Binding-site contacts:
Ligand atom C4 contacts residue ASN16 of chain 2.LB at 4.2 Å.
Ligand atom C5 contacts residue THR21 of chain 2.LB at 4.5 Å.
Ligand atom N3 contacts residue SER17 of chain 2.LB at 4.3 Å.
Ligand atom O2 contacts residue ARG125 of chain 2.H at 4.2 Å.
Ligand atom P contacts residue ARG125 of chain 2.H at 3.8 Å.
Ligand atom C6 contacts residue ARG125 of chain 2.H at 3.9 Å.
Ligand atom OP3 contacts residue ILE23 of chain 2.LB at 4.0 Å.
Ligand atom O2 contacts residue ASN16 of chain 2.LB at 2.8 Å (h-bond).
Ligand atom OP3 contacts residue SER77 of chain 2.H at 4.5 Å.
Ligand atom OP3 contacts residue ARG125 of chain 2.H at 3.1 Å.
Ligand atom OP2 contacts residue ARG131 of chain 2.H at 3.9 Å.
Ligand atom O4 contacts residue SER17 of chain 2.LB at 3.2 Å.
Ligand atom C4 contacts residue ARG125 of chain 2.H at 3.7 Å.
Ligand atom OP2 contacts residue SER77 of chain 2.H at 4.4 Å.
Ligand atom N3 contacts residue ASN16 of chain 2.LB at 3.0 Å (h-bond).
Ligand atom OP1 contacts residue ARG125 of chain 2.H at 2.8 Å (salt-bridge).
Ligand atom P contacts residue ARG131 of chain 2.H at 3.5 Å.
Ligand atom OP1 contacts residue ILE23 of chain 2.LB at 4.1 Å.
Ligand atom C2 contacts residue ASN16 of chain 2.LB at 3.3 Å.
Ligand atom O4 contacts residue THR21 of chain 2.LB at 4.3 Å.
Ligand atom O4 contacts residue ARG125 of chain 2.H at 3.9 Å.
Ligand atom C3' contacts residue ARG125 of chain 2.H at 3.6 Å.
Ligand atom N3 contacts residue ARG125 of chain 2.H at 3.8 Å.
Ligand atom C5 contacts residue ARG125 of chain 2.H at 3.9 Å.
Ligand atom O3' contacts residue ARG125 of chain 2.H at 4.2 Å.
Ligand atom N1 contacts residue ARG125 of chain 2.H at 4.1 Å.
Ligand atom P contacts residue ILE23 of chain 2.LB at 4.4 Å.
Ligand atom O5' contacts residue ARG125 of chain 2.H at 3.4 Å (salt-bridge).
Ligand atom C2 contacts residue ARG125 of chain 2.H at 4.1 Å.
Ligand atom OP1 contacts residue ARG131 of chain 2.H at 3.1 Å (salt-bridge).
Ligand atom C2' contacts residue ARG125 of chain 2.H at 4.0 Å.
Ligand atom O5' contacts residue ARG131 of chain 2.H at 2.9 Å (salt-bridge).
Ligand atom C5' contacts residue ARG131 of chain 2.H at 3.7 Å.
Ligand atom C4 contacts residue SER17 of chain 2.LB at 4.1 Å.

The protein below binds the small molecule below.
Small molecule (SMILES): CO[P](=O)(O)O[C@H]1[C@@H](O)[C@H](n2ccc(=O)[nH]c2=O)O[C@@H]1COP(=O)(O)O

Sequence of chain 2.LB:
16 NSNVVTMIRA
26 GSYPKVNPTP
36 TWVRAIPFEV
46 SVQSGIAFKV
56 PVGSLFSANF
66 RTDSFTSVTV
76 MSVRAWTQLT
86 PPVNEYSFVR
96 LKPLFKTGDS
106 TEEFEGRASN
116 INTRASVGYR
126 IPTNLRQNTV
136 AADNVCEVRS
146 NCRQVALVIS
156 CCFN

Sequence of chain 2.H:
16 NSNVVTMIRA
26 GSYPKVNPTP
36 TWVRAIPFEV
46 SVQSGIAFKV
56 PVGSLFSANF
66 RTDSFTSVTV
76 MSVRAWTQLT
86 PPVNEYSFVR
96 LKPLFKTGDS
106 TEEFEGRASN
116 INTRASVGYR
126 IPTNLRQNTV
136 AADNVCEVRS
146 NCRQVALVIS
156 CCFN